Sequence of chain 1.F:
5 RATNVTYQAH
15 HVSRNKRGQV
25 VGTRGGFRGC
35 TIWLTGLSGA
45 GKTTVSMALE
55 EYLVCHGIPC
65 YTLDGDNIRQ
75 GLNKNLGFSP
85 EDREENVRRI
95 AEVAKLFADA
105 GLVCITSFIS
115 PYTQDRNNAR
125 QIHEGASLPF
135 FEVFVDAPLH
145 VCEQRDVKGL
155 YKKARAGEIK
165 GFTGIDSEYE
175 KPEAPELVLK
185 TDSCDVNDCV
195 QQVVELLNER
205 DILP

Sequence of chain 1.E:
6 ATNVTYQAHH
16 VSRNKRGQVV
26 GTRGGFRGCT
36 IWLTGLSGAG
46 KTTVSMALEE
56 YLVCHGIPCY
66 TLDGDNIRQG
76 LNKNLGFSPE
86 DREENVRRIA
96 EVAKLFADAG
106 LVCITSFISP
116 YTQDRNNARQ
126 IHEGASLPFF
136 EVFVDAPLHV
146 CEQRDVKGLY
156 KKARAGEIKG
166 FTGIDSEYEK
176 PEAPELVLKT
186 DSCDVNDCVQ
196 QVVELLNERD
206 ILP

Binding-site contacts:
Ligand atom O3B contacts residue GLY43 of chain 1.F at 2.9 Å (h-bond).
Ligand atom O1A contacts residue THR47 of chain 1.F at 3.4 Å (h-bond).
Ligand atom SB contacts residue GLY45 of chain 1.F at 3.7 Å.
Ligand atom O2B contacts residue THR47 of chain 1.F at 2.8 Å (h-bond).
Ligand atom N6 contacts residue ASP189 of chain 1.F at 3.3 Å.
Ligand atom N6 contacts residue CYS188 of chain 1.F at 2.5 Å (h-bond).
Ligand atom O2B contacts residue MG1 of chain 1.W at 2.2 Å.
Ligand atom N3 contacts residue GLY45 of chain 1.F at 3.7 Å.
Ligand atom C5' contacts residue THR48 of chain 1.F at 3.6 Å.
Ligand atom C5' contacts residue GLY45 of chain 1.F at 3.5 Å.
Ligand atom O1B contacts residue ALA44 of chain 1.F at 3.3 Å (h-bond).
Ligand atom O3A contacts residue LYS46 of chain 1.F at 3.7 Å.
Ligand atom SB contacts residue LYS46 of chain 1.F at 3.5 Å (salt-bridge).
Ligand atom O3A contacts residue GLY43 of chain 1.F at 3.7 Å.
Ligand atom N6 contacts residue VAL190 of chain 1.F at 3.3 Å (h-bond).
Ligand atom SB contacts residue GLY43 of chain 1.F at 3.7 Å.
Ligand atom O4' contacts residue ARG149 of chain 1.F at 3.0 Å.
Ligand atom C5 contacts residue THR185 of chain 1.F at 3.7 Å.
Ligand atom C2 contacts residue GLY45 of chain 1.F at 3.6 Å.
Ligand atom O1A contacts residue GLY45 of chain 1.F at 3.4 Å.
Ligand atom O1A contacts residue THR48 of chain 1.F at 2.5 Å (h-bond).
Ligand atom N1 contacts residue THR185 of chain 1.F at 3.6 Å.
Ligand atom C8 contacts residue ARG149 of chain 1.F at 3.8 Å.
Ligand atom O3B contacts residue MG1 of chain 1.W at 3.4 Å.
Ligand atom O1B contacts residue GLY43 of chain 1.F at 3.6 Å.
Ligand atom N3 contacts residue THR48 of chain 1.F at 3.6 Å.
Ligand atom C2 contacts residue THR48 of chain 1.F at 3.6 Å.
Ligand atom O1B contacts residue LEU41 of chain 1.F at 3.5 Å (h-bond).
Ligand atom O2B contacts residue LYS46 of chain 1.F at 3.5 Å (salt-bridge).
Ligand atom C6 contacts residue THR185 of chain 1.F at 3.6 Å.
Ligand atom N6 contacts residue CYS193 of chain 1.F at 3.7 Å.
Ligand atom PA contacts residue THR48 of chain 1.F at 3.6 Å.
Ligand atom N7 contacts residue ARG149 of chain 1.F at 3.8 Å.
Ligand atom C6 contacts residue VAL190 of chain 1.F at 3.7 Å (hydrophobic).
Ligand atom N6 contacts residue THR185 of chain 1.F at 3.1 Å (h-bond).
Ligand atom O1B contacts residue GLY45 of chain 1.F at 3.1 Å (h-bond).
Ligand atom O1B contacts residue LYS46 of chain 1.F at 2.9 Å (salt-bridge).
Ligand atom SB contacts residue MG1 of chain 1.W at 3.3 Å.
Ligand atom O3A contacts residue GLY45 of chain 1.F at 3.1 Å (h-bond).
Ligand atom N7 contacts residue THR185 of chain 1.F at 3.5 Å (h-bond).

The small molecule below binds the protein below.
Small molecule (SMILES): Nc1ncnc2c1ncn2[C@@H]1O[C@H](CO[P](=O)(O)OS(=O)(=O)O)[C@@H](O)[C@H]1O